Binding-site contacts:
Ligand atom N2 contacts residue ASN246 of chain 1.M at 3.0 Å (h-bond).
Ligand atom C7 contacts residue ASN249 of chain 1.M at 4.3 Å.
Ligand atom C3 contacts residue ASN246 of chain 1.M at 3.8 Å.
Ligand atom O7 contacts residue THR248 of chain 1.M at 3.3 Å.
Ligand atom C2 contacts residue ASN246 of chain 1.M at 2.5 Å.
Ligand atom O5 contacts residue ASN246 of chain 1.M at 2.3 Å (h-bond).
Ligand atom N2 contacts residue ASN249 of chain 1.M at 3.7 Å.
Ligand atom C8 contacts residue THR248 of chain 1.M at 4.1 Å.
Ligand atom C5 contacts residue ASN246 of chain 1.M at 3.6 Å.
Ligand atom C7 contacts residue THR248 of chain 1.M at 3.5 Å.
Ligand atom C2 contacts residue THR248 of chain 1.M at 3.6 Å.
Ligand atom C1 contacts residue THR248 of chain 1.M at 4.4 Å.
Ligand atom C8 contacts residue ASN249 of chain 1.M at 3.9 Å.
Ligand atom C1 contacts residue ASN246 of chain 1.M at 1.4 Å.
Ligand atom C7 contacts residue ASN246 of chain 1.M at 4.2 Å.
Ligand atom C1 contacts residue ASN249 of chain 1.M at 4.4 Å.
Ligand atom C4 contacts residue ASN246 of chain 1.M at 4.2 Å.
Ligand atom N2 contacts residue THR248 of chain 1.M at 3.6 Å.

This small molecule binds to this protein.
Small molecule (SMILES): CC(=O)N[C@@H]1[C@@H](O)[C@H](O)[C@@H](CO)O[C@H]1O

Sequence of chain 1.M:
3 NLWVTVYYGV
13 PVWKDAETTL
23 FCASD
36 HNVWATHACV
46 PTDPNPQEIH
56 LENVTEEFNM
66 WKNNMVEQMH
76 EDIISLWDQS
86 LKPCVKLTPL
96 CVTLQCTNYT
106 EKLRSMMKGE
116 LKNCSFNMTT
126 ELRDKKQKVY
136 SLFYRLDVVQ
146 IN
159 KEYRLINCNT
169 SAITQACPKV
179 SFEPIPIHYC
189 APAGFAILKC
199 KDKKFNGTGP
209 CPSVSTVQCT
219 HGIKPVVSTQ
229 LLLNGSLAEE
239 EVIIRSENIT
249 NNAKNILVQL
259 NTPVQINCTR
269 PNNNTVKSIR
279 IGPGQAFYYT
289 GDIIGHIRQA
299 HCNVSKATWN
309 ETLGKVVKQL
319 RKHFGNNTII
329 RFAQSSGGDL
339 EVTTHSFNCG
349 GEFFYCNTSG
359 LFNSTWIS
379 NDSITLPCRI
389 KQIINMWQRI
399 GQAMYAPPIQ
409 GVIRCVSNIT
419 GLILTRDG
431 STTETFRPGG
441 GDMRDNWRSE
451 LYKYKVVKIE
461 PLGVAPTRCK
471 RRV